This small molecule binds to this protein.
Small molecule (SMILES): CC(=O)N[C@H]1[C@H](O[C@H]2[C@H](O)[C@@H](NC(C)=O)CO[C@@H]2CO[C@H]2O[C@H](CO)[C@@H](O)[C@H](O)[C@@H]2O)O[C@H](CO)[C@@H](O)[C@@H]1O

Sequence of chain 1.A:
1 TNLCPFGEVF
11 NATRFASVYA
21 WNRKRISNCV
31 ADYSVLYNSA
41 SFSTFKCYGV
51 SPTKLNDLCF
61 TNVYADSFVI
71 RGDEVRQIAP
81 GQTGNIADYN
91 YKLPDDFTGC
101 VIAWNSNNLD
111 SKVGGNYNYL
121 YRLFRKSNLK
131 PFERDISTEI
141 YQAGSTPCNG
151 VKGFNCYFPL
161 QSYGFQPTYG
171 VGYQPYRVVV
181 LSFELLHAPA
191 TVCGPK

Binding-site contacts:
Ligand atom O5 contacts residue ASN11 of chain 1.A at 2.3 Å (h-bond).
Ligand atom C7 contacts residue GLY7 of chain 1.A at 3.8 Å.
Ligand atom C7 contacts residue ASN11 of chain 1.A at 3.7 Å.
Ligand atom O7 contacts residue ASN11 of chain 1.A at 3.9 Å.
Ligand atom N2 contacts residue ASN11 of chain 1.A at 3.0 Å (h-bond).
Ligand atom C7 contacts residue PHE6 of chain 1.A at 4.5 Å (hydrophobic).
Ligand atom C4 contacts residue ASN11 of chain 1.A at 4.2 Å.
Ligand atom C2 contacts residue ASN11 of chain 1.A at 2.5 Å.
Ligand atom C8 contacts residue GLY7 of chain 1.A at 4.0 Å.
Ligand atom O7 contacts residue GLY7 of chain 1.A at 3.3 Å.
Ligand atom O7 contacts residue PHE6 of chain 1.A at 4.3 Å.
Ligand atom C3 contacts residue ASN11 of chain 1.A at 3.8 Å.
Ligand atom C8 contacts residue PHE6 of chain 1.A at 3.7 Å (hydrophobic).
Ligand atom C1 contacts residue ASN11 of chain 1.A at 1.4 Å.
Ligand atom C5 contacts residue ASN11 of chain 1.A at 3.6 Å.
Ligand atom C8 contacts residue LEU36 of chain 1.A at 3.8 Å (hydrophobic).
Ligand atom C8 contacts residue PHE10 of chain 1.A at 3.8 Å (hydrophobic).